Sequence of chain 1.F:
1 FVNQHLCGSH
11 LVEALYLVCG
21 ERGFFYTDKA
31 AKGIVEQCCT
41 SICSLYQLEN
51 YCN

A small-molecule ligand and the protein it binds are described below.
Small molecule (SMILES): Cc1cccc(O)c1

Binding-site contacts:
Ligand atom C1 contacts residue CYS38 of chain 1.F at 3.4 Å (hydrophobic).
Ligand atom O1 contacts residue SER41 of chain 1.F at 3.7 Å.
Ligand atom C7 contacts residue LEU48 of chain 1.F at 4.1 Å (hydrophobic).
Ligand atom O1 contacts residue CYS43 of chain 1.F at 2.7 Å (h-bond).
Ligand atom C5 contacts residue HIS10 of chain 1.F at 4.2 Å.
Ligand atom O1 contacts residue ILE42 of chain 1.F at 3.6 Å.
Ligand atom C7 contacts residue ALA14 of chain 1.F at 3.6 Å (hydrophobic).
Ligand atom C5 contacts residue LEU11 of chain 1.F at 3.8 Å (hydrophobic).
Ligand atom C4 contacts residue HIS5 of chain 1.D at 4.5 Å.
Ligand atom C1 contacts residue CYS43 of chain 1.F at 3.9 Å (hydrophobic).
Ligand atom C3 contacts residue LEU11 of chain 1.F at 4.2 Å (hydrophobic).
Ligand atom C6 contacts residue LEU11 of chain 1.F at 4.0 Å (hydrophobic).
Ligand atom C5 contacts residue LEU6 of chain 1.D at 4.4 Å (hydrophobic).
Ligand atom C4 contacts residue LEU11 of chain 1.F at 3.9 Å (hydrophobic).
Ligand atom C2 contacts residue CYS43 of chain 1.F at 3.8 Å (hydrophobic).
Ligand atom C2 contacts residue LEU11 of chain 1.F at 4.2 Å (hydrophobic).
Ligand atom C5 contacts residue CYS7 of chain 1.F at 4.2 Å (hydrophobic).
Ligand atom C6 contacts residue CYS38 of chain 1.F at 3.2 Å (hydrophobic).
Ligand atom C1 contacts residue HIS5 of chain 1.D at 4.2 Å.
Ligand atom C6 contacts residue HIS5 of chain 1.D at 4.5 Å.
Ligand atom C2 contacts residue HIS5 of chain 1.D at 3.8 Å.
Ligand atom C7 contacts residue LEU17 of chain 1.C at 4.0 Å (hydrophobic).
Ligand atom C4 contacts residue HIS10 of chain 1.F at 4.1 Å.
Ligand atom C3 contacts residue HIS5 of chain 1.D at 3.8 Å.
Ligand atom C7 contacts residue HIS5 of chain 1.D at 4.0 Å.
Ligand atom O1 contacts residue CYS38 of chain 1.F at 2.8 Å (h-bond).
Ligand atom C6 contacts residue CYS7 of chain 1.F at 4.0 Å (hydrophobic).
Ligand atom C1 contacts residue LEU11 of chain 1.F at 4.1 Å (hydrophobic).

Sequence of chain 1.D:
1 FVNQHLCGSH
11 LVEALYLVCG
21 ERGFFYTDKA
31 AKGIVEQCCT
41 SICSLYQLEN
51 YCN

Sequence of chain 1.C:
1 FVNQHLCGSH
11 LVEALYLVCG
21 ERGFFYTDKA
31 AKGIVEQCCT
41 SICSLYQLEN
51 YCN